Sequence of chain 1.QA:
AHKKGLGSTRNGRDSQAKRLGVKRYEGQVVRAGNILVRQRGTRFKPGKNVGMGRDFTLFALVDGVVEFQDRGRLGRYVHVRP

Binding-site contacts:
Ligand atom C2 contacts residue MG1 of chain 1.PK at 4.1 Å.
Ligand atom N3 contacts residue MG1 of chain 1.PK at 4.0 Å.
Ligand atom O2 contacts residue MG1 of chain 1.PK at 3.3 Å.
Ligand atom OP1 contacts residue HIS3 of chain 1.QA at 4.1 Å.

A protein and the small-molecule ligand that binds it are described below.
Small molecule (SMILES): COc1ccc(C[C@H](N)C(=O)N[C@H]2[C@@H](O)[C@H](n3cnc4c(N(C)C)ncnc43)O[C@@H]2CO[P](=O)(O)O[C@H]2[C@@H](O)[C@H](n3ccc(N)nc3=O)O[C@@H]2CO[P](=O)(O)O[C@H]2[C@@H](O)[C@H](n3ccc(N)nc3=O)O[C@@H]2CO)cc1